Sequence of chain 1.C:
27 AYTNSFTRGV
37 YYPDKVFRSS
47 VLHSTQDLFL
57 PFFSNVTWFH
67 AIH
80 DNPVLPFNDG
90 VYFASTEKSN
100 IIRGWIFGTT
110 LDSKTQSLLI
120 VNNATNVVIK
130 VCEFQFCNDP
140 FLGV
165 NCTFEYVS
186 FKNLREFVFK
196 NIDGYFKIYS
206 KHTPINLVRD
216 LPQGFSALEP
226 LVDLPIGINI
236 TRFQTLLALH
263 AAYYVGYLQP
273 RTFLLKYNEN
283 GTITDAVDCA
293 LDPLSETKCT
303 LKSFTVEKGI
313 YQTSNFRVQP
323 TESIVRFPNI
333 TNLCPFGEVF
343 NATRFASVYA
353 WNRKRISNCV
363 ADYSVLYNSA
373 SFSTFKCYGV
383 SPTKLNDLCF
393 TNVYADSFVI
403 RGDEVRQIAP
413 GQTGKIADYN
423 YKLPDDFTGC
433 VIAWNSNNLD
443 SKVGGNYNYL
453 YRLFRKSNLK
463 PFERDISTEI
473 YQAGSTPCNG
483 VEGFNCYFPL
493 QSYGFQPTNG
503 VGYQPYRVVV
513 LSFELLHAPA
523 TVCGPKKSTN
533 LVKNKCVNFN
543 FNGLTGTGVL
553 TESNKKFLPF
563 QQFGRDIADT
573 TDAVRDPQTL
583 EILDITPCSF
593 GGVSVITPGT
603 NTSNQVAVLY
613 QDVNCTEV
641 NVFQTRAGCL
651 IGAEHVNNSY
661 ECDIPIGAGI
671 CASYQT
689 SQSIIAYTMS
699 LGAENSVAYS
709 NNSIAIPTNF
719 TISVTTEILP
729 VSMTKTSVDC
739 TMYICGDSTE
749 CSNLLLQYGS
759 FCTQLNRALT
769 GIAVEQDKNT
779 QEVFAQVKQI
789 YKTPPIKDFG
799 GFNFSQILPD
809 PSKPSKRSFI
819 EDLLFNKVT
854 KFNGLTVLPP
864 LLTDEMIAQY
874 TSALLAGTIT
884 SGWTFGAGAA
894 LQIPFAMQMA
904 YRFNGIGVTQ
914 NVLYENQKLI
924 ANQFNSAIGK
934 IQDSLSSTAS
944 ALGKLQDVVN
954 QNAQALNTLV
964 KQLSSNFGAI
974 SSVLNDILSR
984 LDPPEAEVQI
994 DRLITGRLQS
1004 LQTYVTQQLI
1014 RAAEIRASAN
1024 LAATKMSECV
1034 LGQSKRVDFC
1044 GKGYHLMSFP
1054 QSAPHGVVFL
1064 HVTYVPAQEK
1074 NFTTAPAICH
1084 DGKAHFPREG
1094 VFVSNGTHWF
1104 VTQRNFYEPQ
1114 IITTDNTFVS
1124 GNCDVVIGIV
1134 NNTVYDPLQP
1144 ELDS

Binding-site contacts:
Ligand atom C2 contacts residue ASN1098 of chain 1.C at 2.4 Å.
Ligand atom N2 contacts residue THR1100 of chain 1.C at 2.9 Å (h-bond).
Ligand atom C7 contacts residue THR1100 of chain 1.C at 4.0 Å.
Ligand atom C1 contacts residue HIS1101 of chain 1.C at 3.8 Å.
Ligand atom C8 contacts residue THR1100 of chain 1.C at 4.1 Å.
Ligand atom C7 contacts residue ASN1098 of chain 1.C at 3.2 Å.
Ligand atom O5 contacts residue HIS1101 of chain 1.C at 4.1 Å.
Ligand atom O7 contacts residue ASN1098 of chain 1.C at 3.3 Å (h-bond).
Ligand atom C4 contacts residue HIS1101 of chain 1.C at 3.9 Å.
Ligand atom C8 contacts residue HIS1101 of chain 1.C at 4.0 Å.
Ligand atom C2 contacts residue HIS1101 of chain 1.C at 4.2 Å.
Ligand atom O5 contacts residue PHE1103 of chain 1.C at 3.3 Å.
Ligand atom C3 contacts residue THR1100 of chain 1.C at 3.4 Å.
Ligand atom O4 contacts residue HIS1101 of chain 1.C at 3.7 Å.
Ligand atom O6 contacts residue PHE1103 of chain 1.C at 4.4 Å.
Ligand atom C1 contacts residue PHE1103 of chain 1.C at 4.0 Å (hydrophobic).
Ligand atom O3 contacts residue THR1100 of chain 1.C at 4.1 Å.
Ligand atom C2 contacts residue THR1100 of chain 1.C at 3.4 Å.
Ligand atom O5 contacts residue ASN1098 of chain 1.C at 2.4 Å (h-bond).
Ligand atom C7 contacts residue HIS1101 of chain 1.C at 3.8 Å.
Ligand atom N2 contacts residue ASN1098 of chain 1.C at 2.9 Å (h-bond).
Ligand atom C5 contacts residue PHE1103 of chain 1.C at 3.8 Å (hydrophobic).
Ligand atom C1 contacts residue THR1100 of chain 1.C at 3.5 Å.
Ligand atom C5 contacts residue ASN1098 of chain 1.C at 3.7 Å.
Ligand atom O7 contacts residue HIS1101 of chain 1.C at 3.0 Å (h-bond).
Ligand atom C5 contacts residue HIS1101 of chain 1.C at 3.5 Å.
Ligand atom C8 contacts residue ASN1098 of chain 1.C at 3.4 Å.
Ligand atom C3 contacts residue HIS1101 of chain 1.C at 3.6 Å.
Ligand atom C4 contacts residue ASN1098 of chain 1.C at 4.2 Å.
Ligand atom C1 contacts residue ASN1098 of chain 1.C at 1.4 Å.
Ligand atom C3 contacts residue ASN1098 of chain 1.C at 3.8 Å.
Ligand atom C6 contacts residue PHE1103 of chain 1.C at 3.5 Å (hydrophobic).

This small molecule binds to this protein.
Small molecule (SMILES): CC(=O)N[C@H]1[C@H](O[C@H]2[C@H](O)[C@@H](NC(C)=O)CO[C@@H]2CO)O[C@H](CO)[C@@H](O)[C@@H]1O